This protein binds this small molecule.
Small molecule (SMILES): Nc1cc(Br)ccn1

Sequence of chain 1.A:
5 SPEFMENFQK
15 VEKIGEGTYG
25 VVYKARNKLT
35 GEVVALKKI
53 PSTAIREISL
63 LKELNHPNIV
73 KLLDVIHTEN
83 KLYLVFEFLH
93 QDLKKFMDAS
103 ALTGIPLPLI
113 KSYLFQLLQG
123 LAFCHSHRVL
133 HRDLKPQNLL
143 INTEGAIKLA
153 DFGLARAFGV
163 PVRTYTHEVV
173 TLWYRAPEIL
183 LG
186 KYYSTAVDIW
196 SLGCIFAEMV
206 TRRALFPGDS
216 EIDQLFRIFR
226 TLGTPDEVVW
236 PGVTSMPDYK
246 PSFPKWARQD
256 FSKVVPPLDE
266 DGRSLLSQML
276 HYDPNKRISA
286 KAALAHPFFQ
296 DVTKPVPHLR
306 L

Binding-site contacts:
Ligand atom C3 contacts residue TYR188 of chain 1.A at 3.8 Å (hydrophobic).
Ligand atom C2 contacts residue TYR188 of chain 1.A at 3.2 Å (hydrophobic).
Ligand atom N2 contacts residue ARG158 of chain 1.A at 4.0 Å.
Ligand atom C2 contacts residue ARG158 of chain 1.A at 3.6 Å.
Ligand atom BR1 contacts residue ARG134 of chain 1.A at 4.2 Å.
Ligand atom N2 contacts residue LYS186 of chain 1.A at 3.7 Å.
Ligand atom N1 contacts residue TYR187 of chain 1.A at 3.8 Å.
Ligand atom C1 contacts residue LYS186 of chain 1.A at 3.9 Å.
Ligand atom C5 contacts residue TYR188 of chain 1.A at 3.8 Å (hydrophobic).
Ligand atom C1 contacts residue ARG158 of chain 1.A at 4.0 Å.
Ligand atom C1 contacts residue TYR188 of chain 1.A at 3.4 Å (hydrophobic).
Ligand atom N1 contacts residue TYR188 of chain 1.A at 3.0 Å (h-bond).
Ligand atom C2 contacts residue LEU132 of chain 1.A at 4.4 Å (hydrophobic).
Ligand atom N2 contacts residue TYR188 of chain 1.A at 3.7 Å.
Ligand atom C3 contacts residue ARG158 of chain 1.A at 3.5 Å.
Ligand atom N1 contacts residue LYS186 of chain 1.A at 3.1 Å (salt-bridge).
Ligand atom BR1 contacts residue ARG158 of chain 1.A at 3.7 Å.
Ligand atom C4 contacts residue TYR188 of chain 1.A at 3.9 Å (hydrophobic).
Ligand atom BR1 contacts residue ALA157 of chain 1.A at 4.1 Å.
Ligand atom C5 contacts residue ARG158 of chain 1.A at 3.9 Å.
Ligand atom C4 contacts residue ARG158 of chain 1.A at 3.7 Å.